Sequence of chain 1.B:
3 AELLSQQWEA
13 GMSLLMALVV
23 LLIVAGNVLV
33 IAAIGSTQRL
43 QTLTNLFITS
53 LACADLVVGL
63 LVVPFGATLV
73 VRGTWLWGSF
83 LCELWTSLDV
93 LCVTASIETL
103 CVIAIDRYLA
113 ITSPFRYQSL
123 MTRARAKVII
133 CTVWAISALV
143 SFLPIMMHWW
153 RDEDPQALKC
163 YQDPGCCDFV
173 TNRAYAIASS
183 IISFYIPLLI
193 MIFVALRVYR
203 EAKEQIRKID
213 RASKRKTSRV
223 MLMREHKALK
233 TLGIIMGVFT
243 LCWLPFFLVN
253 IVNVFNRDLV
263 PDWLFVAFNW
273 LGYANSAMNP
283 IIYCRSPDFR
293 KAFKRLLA

The protein below binds the small molecule below.
Small molecule (SMILES): CCCCCCCCCC(=O)N(CCO)C[C@@H](O)[C@@H](O)[C@@H](O)[C@@H](O)CO

Binding-site contacts:
Ligand atom N33 contacts residue ASN174 of chain 1.B at 4.2 Å.
Ligand atom O49 contacts residue ASP154 of chain 1.B at 4.3 Å.
Ligand atom C21 contacts residue TRP151 of chain 1.B at 4.0 Å (hydrophobic).
Ligand atom O47 contacts residue ASN174 of chain 1.B at 4.3 Å.
Ligand atom C9 contacts residue TYR177 of chain 1.B at 4.3 Å (hydrophobic).
Ligand atom C18 contacts residue TRP151 of chain 1.B at 4.2 Å (hydrophobic).
Ligand atom C27 contacts residue ASN174 of chain 1.B at 4.4 Å.
Ligand atom C27 contacts residue TRP151 of chain 1.B at 3.9 Å (hydrophobic).
Ligand atom C9 contacts residue PRO146 of chain 1.B at 4.2 Å (hydrophobic).
Ligand atom C60 contacts residue HIS150 of chain 1.B at 4.0 Å.
Ligand atom O47 contacts residue GLU155 of chain 1.B at 2.8 Å (salt-bridge).
Ligand atom C35 contacts residue TRP151 of chain 1.B at 4.4 Å (hydrophobic).
Ligand atom C60 contacts residue TRP151 of chain 1.B at 3.6 Å (hydrophobic).
Ligand atom C37 contacts residue GLU155 of chain 1.B at 3.8 Å.
Ligand atom C0 contacts residue PRO146 of chain 1.B at 3.7 Å (hydrophobic).
Ligand atom C9 contacts residue TRP151 of chain 1.B at 3.9 Å (hydrophobic).
Ligand atom C1 contacts residue SER181 of chain 1.B at 4.3 Å.
Ligand atom O49 contacts residue GLU155 of chain 1.B at 4.2 Å.
Ligand atom C0 contacts residue VAL142 of chain 1.B at 4.1 Å (hydrophobic).
Ligand atom C15 contacts residue TRP151 of chain 1.B at 3.8 Å (hydrophobic).
Ligand atom O47 contacts residue ASP154 of chain 1.B at 3.6 Å.
Ligand atom C35 contacts residue ARG153 of chain 1.B at 3.7 Å.
Ligand atom C24 contacts residue TRP151 of chain 1.B at 4.3 Å (hydrophobic).
Ligand atom C36 contacts residue GLU155 of chain 1.B at 3.6 Å.
Ligand atom O63 contacts residue HIS150 of chain 1.B at 4.3 Å.
Ligand atom C24 contacts residue ALA176 of chain 1.B at 4.3 Å (hydrophobic).
Ligand atom C12 contacts residue ALA180 of chain 1.B at 4.0 Å (hydrophobic).
Ligand atom C12 contacts residue TYR177 of chain 1.B at 4.1 Å (hydrophobic).
Ligand atom C60 contacts residue ARG153 of chain 1.B at 4.3 Å.
Ligand atom C35 contacts residue ASN174 of chain 1.B at 4.1 Å.
Ligand atom C30 contacts residue ASN174 of chain 1.B at 4.4 Å.
Ligand atom O47 contacts residue ARG153 of chain 1.B at 4.0 Å.
Ligand atom C37 contacts residue ARG153 of chain 1.B at 4.2 Å.
Ligand atom C1 contacts residue TYR177 of chain 1.B at 4.4 Å (hydrophobic).
Ligand atom C1 contacts residue ALA180 of chain 1.B at 3.8 Å (hydrophobic).
Ligand atom N33 contacts residue ARG153 of chain 1.B at 4.5 Å.
Ligand atom C37 contacts residue ASN174 of chain 1.B at 4.0 Å.
Ligand atom C40 contacts residue ASN174 of chain 1.B at 4.3 Å.
Ligand atom O63 contacts residue TRP151 of chain 1.B at 4.4 Å.
Ligand atom C60 contacts residue ASN174 of chain 1.B at 4.3 Å.